Binding-site contacts:
Ligand atom OAG contacts residue PRO158 of chain 1.A at 4.2 Å.
Ligand atom FAI contacts residue ASN130 of chain 1.A at 3.7 Å.
Ligand atom CAJ contacts residue ALA131 of chain 1.A at 3.4 Å (hydrophobic).
Ligand atom CAW contacts residue ALA155 of chain 1.A at 4.2 Å (hydrophobic).
Ligand atom CAU contacts residue MN1 of chain 1.B at 3.2 Å.
Ligand atom OAH contacts residue MN1 of chain 1.B at 2.2 Å.
Ligand atom CAZ contacts residue ASP164 of chain 1.A at 4.1 Å.
Ligand atom OAG contacts residue MN1 of chain 1.C at 2.3 Å.
Ligand atom NAS contacts residue TYR156 of chain 1.A at 4.2 Å.
Ligand atom NAO contacts residue TYR156 of chain 1.A at 3.6 Å.
Ligand atom CAY contacts residue ALA131 of chain 1.A at 4.0 Å (hydrophobic).
Ligand atom CAJ contacts residue ASN130 of chain 1.A at 3.4 Å.
Ligand atom OAH contacts residue ASP36 of chain 1.A at 3.1 Å (salt-bridge).
Ligand atom FAI contacts residue ALA155 of chain 1.A at 4.3 Å.
Ligand atom CAU contacts residue ASP129 of chain 1.A at 3.9 Å.
Ligand atom CBB contacts residue MN1 of chain 1.B at 3.5 Å.
Ligand atom CAA contacts residue TYR156 of chain 1.A at 3.6 Å (hydrophobic).
Ligand atom CBD contacts residue ASP164 of chain 1.A at 3.9 Å.
Ligand atom CBA contacts residue TYR156 of chain 1.A at 3.5 Å (hydrophobic).
Ligand atom OAF contacts residue TYR156 of chain 1.A at 3.3 Å.
Ligand atom CAZ contacts residue MN1 of chain 1.B at 3.1 Å.
Ligand atom OAE contacts residue MN1 of chain 1.B at 2.2 Å.
Ligand atom OAH contacts residue ASP164 of chain 1.A at 3.5 Å (salt-bridge).
Ligand atom CAL contacts residue ASP129 of chain 1.A at 4.2 Å.
Ligand atom OAE contacts residue ASP129 of chain 1.A at 3.1 Å (salt-bridge).
Ligand atom CAX contacts residue ASN130 of chain 1.A at 3.7 Å.
Ligand atom OAH contacts residue MN1 of chain 1.C at 2.1 Å.
Ligand atom CAL contacts residue ASN130 of chain 1.A at 3.9 Å.
Ligand atom NAP contacts residue TYR156 of chain 1.A at 3.5 Å.
Ligand atom CAV contacts residue TYR156 of chain 1.A at 3.6 Å (hydrophobic).
Ligand atom OAH contacts residue ASP129 of chain 1.A at 3.3 Å (salt-bridge).
Ligand atom CAL contacts residue ALA131 of chain 1.A at 3.4 Å (hydrophobic).
Ligand atom CAB contacts residue PRO158 of chain 1.A at 4.2 Å (hydrophobic).
Ligand atom CAZ contacts residue ASP129 of chain 1.A at 4.1 Å.
Ligand atom CAZ contacts residue MN1 of chain 1.C at 3.0 Å.
Ligand atom CAW contacts residue TYR156 of chain 1.A at 3.6 Å (hydrophobic).
Ligand atom CBD contacts residue MN1 of chain 1.C at 2.9 Å.
Ligand atom OAG contacts residue ASP164 of chain 1.A at 3.0 Å (salt-bridge).
Ligand atom OAT contacts residue TYR156 of chain 1.A at 3.3 Å (h-bond).
Ligand atom CAA contacts residue ALA155 of chain 1.A at 3.0 Å (hydrophobic).

Sequence of chain 1.A:
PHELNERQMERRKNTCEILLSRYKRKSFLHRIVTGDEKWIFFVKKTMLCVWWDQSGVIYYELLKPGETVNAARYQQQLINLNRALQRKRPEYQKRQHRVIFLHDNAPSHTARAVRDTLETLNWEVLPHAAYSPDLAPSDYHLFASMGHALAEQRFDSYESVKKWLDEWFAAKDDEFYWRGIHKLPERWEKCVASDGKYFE

The small molecule below binds the protein below.
Small molecule (SMILES): Cc1nnc(C(=O)NC(C)(C)c2nc(C(=O)NCc3ccc(F)cc3)c(O)c(=O)n2C)o1